Sequence of chain 1.F:
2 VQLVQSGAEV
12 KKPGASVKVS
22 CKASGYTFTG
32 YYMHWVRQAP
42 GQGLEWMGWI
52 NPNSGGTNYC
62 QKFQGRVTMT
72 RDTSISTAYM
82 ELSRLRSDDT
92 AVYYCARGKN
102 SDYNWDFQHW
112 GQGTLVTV

Binding-site contacts:
Ligand atom C1 contacts residue ASN174 of chain 1.D at 1.4 Å.
Ligand atom O7 contacts residue ASN174 of chain 1.D at 3.9 Å.
Ligand atom N2 contacts residue ASN174 of chain 1.D at 2.8 Å (h-bond).
Ligand atom C3 contacts residue ASN174 of chain 1.D at 3.7 Å.
Ligand atom C7 contacts residue ASN174 of chain 1.D at 3.5 Å.
Ligand atom C4 contacts residue ASN174 of chain 1.D at 4.2 Å.
Ligand atom C8 contacts residue SER75 of chain 1.F at 4.1 Å.
Ligand atom O5 contacts residue ASN174 of chain 1.D at 2.4 Å (h-bond).
Ligand atom C2 contacts residue ASN174 of chain 1.D at 2.4 Å.
Ligand atom C5 contacts residue ASN174 of chain 1.D at 3.7 Å.

This small molecule binds to this protein.
Small molecule (SMILES): CC(=O)N[C@H]1[C@H](O[C@H]2[C@H](O)[C@@H](NC(C)=O)CO[C@@H]2CO)O[C@H](CO)[C@@H](O[C@@H]2O[C@H](CO[C@H]3O[C@H](CO)[C@@H](O)[C@H](O[C@H]4O[C@H](CO)[C@@H](O)[C@H](O)[C@@H]4O)[C@@H]3O)[C@@H](O)[C@H](O[C@H]3O[C@H](CO)[C@@H](O)[C@H](O)[C@@H]3O)[C@@H]2O)[C@@H]1O

Sequence of chain 1.D:
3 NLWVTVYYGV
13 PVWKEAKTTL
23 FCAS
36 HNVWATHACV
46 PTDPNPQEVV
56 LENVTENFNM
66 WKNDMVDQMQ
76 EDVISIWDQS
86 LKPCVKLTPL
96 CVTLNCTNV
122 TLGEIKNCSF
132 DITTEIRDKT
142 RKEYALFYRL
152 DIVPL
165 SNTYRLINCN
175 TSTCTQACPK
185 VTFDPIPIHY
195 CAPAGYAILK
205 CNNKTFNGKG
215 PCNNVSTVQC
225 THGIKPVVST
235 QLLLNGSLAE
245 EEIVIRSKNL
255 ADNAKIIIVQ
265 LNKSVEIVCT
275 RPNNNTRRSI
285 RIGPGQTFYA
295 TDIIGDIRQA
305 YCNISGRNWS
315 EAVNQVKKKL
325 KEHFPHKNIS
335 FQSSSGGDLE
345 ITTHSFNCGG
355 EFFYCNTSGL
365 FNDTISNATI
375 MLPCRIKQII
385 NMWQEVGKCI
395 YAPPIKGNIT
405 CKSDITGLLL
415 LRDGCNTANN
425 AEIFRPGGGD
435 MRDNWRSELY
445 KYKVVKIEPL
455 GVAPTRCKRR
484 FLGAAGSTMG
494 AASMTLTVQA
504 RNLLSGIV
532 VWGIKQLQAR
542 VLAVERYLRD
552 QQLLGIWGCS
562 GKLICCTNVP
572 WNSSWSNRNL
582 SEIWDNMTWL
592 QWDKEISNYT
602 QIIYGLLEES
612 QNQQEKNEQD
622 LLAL